Sequence of chain 1.A:
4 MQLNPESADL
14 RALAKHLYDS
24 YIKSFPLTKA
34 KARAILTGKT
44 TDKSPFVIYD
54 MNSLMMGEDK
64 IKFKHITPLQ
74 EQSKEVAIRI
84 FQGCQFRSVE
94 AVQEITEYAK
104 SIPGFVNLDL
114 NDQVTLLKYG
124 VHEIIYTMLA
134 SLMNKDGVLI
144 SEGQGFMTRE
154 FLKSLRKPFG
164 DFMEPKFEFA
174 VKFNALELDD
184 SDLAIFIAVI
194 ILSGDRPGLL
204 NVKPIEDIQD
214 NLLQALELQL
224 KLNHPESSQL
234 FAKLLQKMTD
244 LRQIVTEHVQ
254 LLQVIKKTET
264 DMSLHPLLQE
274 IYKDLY

A protein and the small-molecule ligand that binds it are described below.
Small molecule (SMILES): CCO[C@H](COc1ccc(C(F)(F)F)cc1)CSc1ccc(OCC(=O)O)c(C)c1

Binding-site contacts:
Ligand atom C2 contacts residue ARG90 of chain 1.A at 3.4 Å.
Ligand atom C20 contacts residue SER91 of chain 1.A at 3.2 Å.
Ligand atom C3 contacts residue SER144 of chain 1.A at 4.0 Å.
Ligand atom C6 contacts residue GLY86 of chain 1.A at 3.1 Å.
Ligand atom C7 contacts residue HIS68 of chain 1.A at 3.2 Å.
Ligand atom S1 contacts residue ILE143 of chain 1.A at 3.6 Å.
Ligand atom C6 contacts residue PHE66 of chain 1.A at 3.8 Å (hydrophobic).
Ligand atom C9 contacts residue GLU61 of chain 1.A at 3.7 Å.
Ligand atom F1 contacts residue GLU61 of chain 1.A at 3.3 Å.
Ligand atom C10 contacts residue PHE66 of chain 1.A at 3.8 Å (hydrophobic).
Ligand atom F2 contacts residue GLU61 of chain 1.A at 3.9 Å.
Ligand atom O5 contacts residue HIS251 of chain 1.A at 3.8 Å.
Ligand atom C2 contacts residue SER144 of chain 1.A at 3.2 Å.
Ligand atom C12 contacts residue CYS87 of chain 1.A at 3.7 Å (hydrophobic).
Ligand atom O3 contacts residue ILE128 of chain 1.A at 4.0 Å.
Ligand atom C15 contacts residue MET166 of chain 1.A at 3.8 Å (hydrophobic).
Ligand atom C4 contacts residue SER144 of chain 1.A at 3.9 Å.
Ligand atom O2 contacts residue GLY86 of chain 1.A at 3.9 Å.
Ligand atom C15 contacts residue LEU132 of chain 1.A at 3.8 Å (hydrophobic).
Ligand atom C5 contacts residue PHE66 of chain 1.A at 3.9 Å (hydrophobic).
Ligand atom C14 contacts residue CYS87 of chain 1.A at 3.8 Å (hydrophobic).
Ligand atom C8 contacts residue PHE66 of chain 1.A at 3.7 Å (hydrophobic).
Ligand atom F3 contacts residue GLU61 of chain 1.A at 3.4 Å.
Ligand atom F3 contacts residue ILE83 of chain 1.A at 3.5 Å.
Ligand atom O4 contacts residue SER91 of chain 1.A at 3.4 Å (h-bond).
Ligand atom C2 contacts residue ILE143 of chain 1.A at 3.9 Å (hydrophobic).
Ligand atom C7 contacts residue PHE66 of chain 1.A at 3.8 Å (hydrophobic).
Ligand atom F3 contacts residue ARG82 of chain 1.A at 3.4 Å.
Ligand atom C1 contacts residue ARG90 of chain 1.A at 3.6 Å.
Ligand atom C11 contacts residue PHE66 of chain 1.A at 3.9 Å (hydrophobic).
Ligand atom C18 contacts residue HIS251 of chain 1.A at 4.0 Å.
Ligand atom C4 contacts residue ILE143 of chain 1.A at 3.9 Å (hydrophobic).
Ligand atom C21 contacts residue ARG90 of chain 1.A at 3.7 Å.
Ligand atom F1 contacts residue PHE66 of chain 1.A at 3.8 Å.
Ligand atom C7 contacts residue GLY86 of chain 1.A at 3.7 Å.
Ligand atom C6 contacts residue HIS68 of chain 1.A at 3.4 Å.
Ligand atom O1 contacts residue ILE143 of chain 1.A at 3.3 Å.
Ligand atom C12 contacts residue ILE143 of chain 1.A at 3.8 Å (hydrophobic).
Ligand atom O1 contacts residue SER144 of chain 1.A at 2.9 Å (h-bond).
Ligand atom C17 contacts residue TYR129 of chain 1.A at 3.6 Å (hydrophobic).